Sequence of chain 1.C:
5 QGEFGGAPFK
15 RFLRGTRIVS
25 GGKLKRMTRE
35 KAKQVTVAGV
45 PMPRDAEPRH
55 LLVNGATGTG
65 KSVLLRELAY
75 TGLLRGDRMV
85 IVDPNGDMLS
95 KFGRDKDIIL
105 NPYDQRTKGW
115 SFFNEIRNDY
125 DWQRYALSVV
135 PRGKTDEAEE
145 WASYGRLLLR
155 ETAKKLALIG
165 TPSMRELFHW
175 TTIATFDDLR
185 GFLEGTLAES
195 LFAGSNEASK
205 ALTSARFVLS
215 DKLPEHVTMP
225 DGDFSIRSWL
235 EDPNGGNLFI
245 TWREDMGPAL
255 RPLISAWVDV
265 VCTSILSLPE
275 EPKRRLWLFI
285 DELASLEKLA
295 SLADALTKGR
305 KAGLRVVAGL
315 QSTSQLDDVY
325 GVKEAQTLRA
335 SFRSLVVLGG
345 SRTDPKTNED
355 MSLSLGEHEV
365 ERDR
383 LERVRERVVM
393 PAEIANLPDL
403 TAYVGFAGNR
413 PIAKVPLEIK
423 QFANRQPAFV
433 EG

Binding-site contacts:
Ligand atom PG contacts residue ARG304 of chain 1.C at 3.5 Å.
Ligand atom C3' contacts residue ARG53 of chain 1.C at 4.1 Å.
Ligand atom O2A contacts residue SER66 of chain 1.B at 3.3 Å.
Ligand atom O6 contacts residue GLN423 of chain 1.B at 3.6 Å.
Ligand atom O3A contacts residue SER66 of chain 1.B at 3.9 Å.
Ligand atom O3' contacts residue GLY62 of chain 1.B at 4.1 Å.
Ligand atom O1A contacts residue LYS65 of chain 1.B at 3.3 Å (salt-bridge).
Ligand atom O1B contacts residue THR61 of chain 1.B at 3.8 Å.
Ligand atom PB contacts residue SER66 of chain 1.B at 3.4 Å.
Ligand atom O2B contacts residue LYS65 of chain 1.B at 3.9 Å.
Ligand atom O4' contacts residue LEU402 of chain 1.B at 3.8 Å.
Ligand atom C4 contacts residue ILE421 of chain 1.B at 3.6 Å (hydrophobic).
Ligand atom O1B contacts residue GLY62 of chain 1.B at 2.7 Å (h-bond).
Ligand atom C5 contacts residue ILE421 of chain 1.B at 4.1 Å (hydrophobic).
Ligand atom N3B contacts residue SER66 of chain 1.B at 3.4 Å (h-bond).
Ligand atom PA contacts residue GLY64 of chain 1.B at 3.8 Å.
Ligand atom O3A contacts residue GLY64 of chain 1.B at 3.9 Å.
Ligand atom PB contacts residue GLY62 of chain 1.B at 3.9 Å.
Ligand atom O4' contacts residue ILE421 of chain 1.B at 4.2 Å.
Ligand atom O1A contacts residue VAL67 of chain 1.B at 3.2 Å (h-bond).
Ligand atom PA contacts residue SER66 of chain 1.B at 3.5 Å.
Ligand atom O1A contacts residue GLY64 of chain 1.B at 2.9 Å.
Ligand atom C6 contacts residue GLN423 of chain 1.B at 3.8 Å.
Ligand atom N3 contacts residue ILE421 of chain 1.B at 3.4 Å.
Ligand atom O3G contacts residue ARG304 of chain 1.C at 3.1 Å (salt-bridge).
Ligand atom O2B contacts residue SER66 of chain 1.B at 2.4 Å (h-bond).
Ligand atom O2G contacts residue ARG53 of chain 1.C at 4.0 Å.
Ligand atom C4' contacts residue GLY62 of chain 1.B at 3.6 Å.
Ligand atom O1A contacts residue SER66 of chain 1.B at 2.9 Å (h-bond).
Ligand atom N9 contacts residue ILE421 of chain 1.B at 3.6 Å.
Ligand atom C1' contacts residue ILE421 of chain 1.B at 3.4 Å (hydrophobic).
Ligand atom C5' contacts residue GLY62 of chain 1.B at 3.4 Å.
Ligand atom O3A contacts residue GLY62 of chain 1.B at 3.5 Å.
Ligand atom O5' contacts residue GLY62 of chain 1.B at 3.7 Å.
Ligand atom O1G contacts residue ARG304 of chain 1.C at 2.9 Å (salt-bridge).
Ligand atom O2G contacts residue ARG304 of chain 1.C at 3.4 Å (salt-bridge).
Ligand atom C8 contacts residue VAL67 of chain 1.B at 4.2 Å (hydrophobic).
Ligand atom O3' contacts residue ARG53 of chain 1.C at 3.0 Å (salt-bridge).
Ligand atom N1 contacts residue GLN423 of chain 1.B at 3.5 Å (h-bond).
Ligand atom O5' contacts residue GLY64 of chain 1.B at 3.6 Å.

The protein below binds the small molecule below.
Small molecule (SMILES): Nc1nc2c(ncn2[C@@H]2O[C@H](CO[P](=O)(O)O[P](=O)(O)NP(=O)(O)O)[C@@H](O)[C@H]2O)c(=O)[nH]1

Sequence of chain 1.B:
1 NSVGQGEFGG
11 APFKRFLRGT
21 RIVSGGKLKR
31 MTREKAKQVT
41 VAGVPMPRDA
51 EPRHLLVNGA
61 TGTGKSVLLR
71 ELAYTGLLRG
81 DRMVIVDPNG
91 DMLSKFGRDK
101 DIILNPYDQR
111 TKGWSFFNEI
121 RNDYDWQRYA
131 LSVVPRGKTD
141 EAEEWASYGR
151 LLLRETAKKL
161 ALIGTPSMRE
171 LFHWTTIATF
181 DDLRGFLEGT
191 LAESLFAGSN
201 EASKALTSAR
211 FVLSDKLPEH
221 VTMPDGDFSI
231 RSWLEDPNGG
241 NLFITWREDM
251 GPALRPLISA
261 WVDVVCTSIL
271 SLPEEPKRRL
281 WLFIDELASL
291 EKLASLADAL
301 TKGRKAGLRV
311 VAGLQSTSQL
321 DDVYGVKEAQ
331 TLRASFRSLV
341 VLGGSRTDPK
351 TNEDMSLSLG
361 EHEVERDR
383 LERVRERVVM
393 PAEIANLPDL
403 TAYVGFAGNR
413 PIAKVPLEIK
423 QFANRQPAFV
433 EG